A small-molecule ligand and the protein it binds are described below.
Small molecule (SMILES): CC(=O)N[C@@H]1[C@@H](O)[C@H](O)[C@@H](CO)O[C@H]1O

Binding-site contacts:
Ligand atom N2 contacts residue ASN61 of chain 1.A at 2.9 Å (h-bond).
Ligand atom C3 contacts residue ASN61 of chain 1.A at 3.8 Å.
Ligand atom C6 contacts residue THR63 of chain 1.A at 4.2 Å.
Ligand atom O6 contacts residue THR63 of chain 1.A at 4.0 Å.
Ligand atom C8 contacts residue ILE26 of chain 1.A at 4.2 Å (hydrophobic).
Ligand atom C7 contacts residue ASN61 of chain 1.A at 3.9 Å.
Ligand atom O5 contacts residue ALA62 of chain 1.A at 4.0 Å.
Ligand atom C1 contacts residue ASN61 of chain 1.A at 1.4 Å.
Ligand atom C5 contacts residue ALA62 of chain 1.A at 4.5 Å (hydrophobic).
Ligand atom O7 contacts residue ILE26 of chain 1.A at 3.2 Å.
Ligand atom O5 contacts residue ASN28 of chain 1.A at 4.3 Å.
Ligand atom O7 contacts residue ASN61 of chain 1.A at 4.2 Å.
Ligand atom C6 contacts residue ALA62 of chain 1.A at 4.2 Å (hydrophobic).
Ligand atom C5 contacts residue ASN61 of chain 1.A at 3.6 Å.
Ligand atom C7 contacts residue ILE26 of chain 1.A at 3.4 Å (hydrophobic).
Ligand atom N2 contacts residue ILE26 of chain 1.A at 3.6 Å.
Ligand atom C2 contacts residue ILE26 of chain 1.A at 4.2 Å (hydrophobic).
Ligand atom C2 contacts residue ASN61 of chain 1.A at 2.5 Å.
Ligand atom O5 contacts residue ASN61 of chain 1.A at 2.4 Å (h-bond).
Ligand atom C4 contacts residue ASN61 of chain 1.A at 4.2 Å.
Ligand atom C1 contacts residue ILE26 of chain 1.A at 4.3 Å (hydrophobic).
Ligand atom O6 contacts residue ALA62 of chain 1.A at 3.5 Å (h-bond).

Sequence of chain 1.A:
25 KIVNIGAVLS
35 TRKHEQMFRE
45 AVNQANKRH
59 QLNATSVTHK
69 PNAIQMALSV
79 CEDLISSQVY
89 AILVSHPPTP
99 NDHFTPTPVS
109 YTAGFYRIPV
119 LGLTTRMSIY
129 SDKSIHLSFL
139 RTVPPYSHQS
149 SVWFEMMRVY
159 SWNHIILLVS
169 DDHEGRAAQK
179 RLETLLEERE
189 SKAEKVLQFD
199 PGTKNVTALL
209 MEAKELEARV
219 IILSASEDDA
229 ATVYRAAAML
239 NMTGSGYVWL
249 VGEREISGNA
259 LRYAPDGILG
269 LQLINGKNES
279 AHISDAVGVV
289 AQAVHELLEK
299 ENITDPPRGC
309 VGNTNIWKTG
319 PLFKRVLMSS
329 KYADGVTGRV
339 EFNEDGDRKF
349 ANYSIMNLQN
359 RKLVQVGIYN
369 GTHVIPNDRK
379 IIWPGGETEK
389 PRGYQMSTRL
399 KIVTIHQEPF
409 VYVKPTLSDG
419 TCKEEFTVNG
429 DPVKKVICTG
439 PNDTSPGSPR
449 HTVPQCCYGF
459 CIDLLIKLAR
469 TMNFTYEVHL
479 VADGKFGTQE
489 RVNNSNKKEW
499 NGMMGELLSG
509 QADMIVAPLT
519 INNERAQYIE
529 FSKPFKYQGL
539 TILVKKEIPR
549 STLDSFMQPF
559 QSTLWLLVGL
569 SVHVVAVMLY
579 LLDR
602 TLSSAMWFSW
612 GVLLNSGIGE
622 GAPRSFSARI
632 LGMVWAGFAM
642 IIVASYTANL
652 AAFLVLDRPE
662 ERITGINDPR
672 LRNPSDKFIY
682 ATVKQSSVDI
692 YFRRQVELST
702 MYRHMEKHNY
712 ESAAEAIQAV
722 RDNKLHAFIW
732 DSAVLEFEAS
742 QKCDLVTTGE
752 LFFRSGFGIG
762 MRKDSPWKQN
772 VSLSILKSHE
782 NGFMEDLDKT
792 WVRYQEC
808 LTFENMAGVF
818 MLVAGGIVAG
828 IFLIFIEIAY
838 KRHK